Binding-site contacts:
Ligand atom O4 contacts residue TYR105 of chain 1.K at 4.2 Å.
Ligand atom C6 contacts residue ASN293 of chain 1.I at 4.4 Å.
Ligand atom O6 contacts residue TYR106 of chain 1.K at 3.1 Å.
Ligand atom C8 contacts residue SER103 of chain 1.K at 4.0 Å.
Ligand atom C6 contacts residue THR373 of chain 1.I at 3.6 Å.
Ligand atom C5 contacts residue ASN293 of chain 1.I at 3.3 Å.
Ligand atom C1 contacts residue THR371 of chain 1.I at 4.4 Å.
Ligand atom O5 contacts residue ASN293 of chain 1.I at 2.1 Å (h-bond).
Ligand atom C4 contacts residue TYR106 of chain 1.K at 4.3 Å (hydrophobic).
Ligand atom C8 contacts residue TRP101 of chain 1.K at 3.7 Å (hydrophobic).
Ligand atom C6 contacts residue TYR106 of chain 1.K at 4.5 Å (hydrophobic).
Ligand atom C6 contacts residue TYR105 of chain 1.K at 3.8 Å (hydrophobic).
Ligand atom O4 contacts residue TYR106 of chain 1.K at 4.5 Å.
Ligand atom O3 contacts residue ASN293 of chain 1.I at 4.4 Å.
Ligand atom C8 contacts residue TYR105 of chain 1.K at 3.7 Å (hydrophobic).
Ligand atom C3 contacts residue ASN293 of chain 1.I at 3.4 Å.
Ligand atom C4 contacts residue ASN293 of chain 1.I at 3.8 Å.
Ligand atom C2 contacts residue ASN293 of chain 1.I at 2.1 Å.
Ligand atom C8 contacts residue TYR106 of chain 1.K at 4.2 Å (hydrophobic).
Ligand atom O5 contacts residue THR371 of chain 1.I at 3.7 Å.
Ligand atom C7 contacts residue ASN293 of chain 1.I at 3.5 Å.
Ligand atom C5 contacts residue TYR105 of chain 1.K at 4.3 Å (hydrophobic).
Ligand atom O5 contacts residue THR373 of chain 1.I at 3.5 Å (h-bond).
Ligand atom O7 contacts residue HIS291 of chain 1.I at 2.8 Å (h-bond).
Ligand atom C1 contacts residue ASN293 of chain 1.I at 1.4 Å.
Ligand atom C2 contacts residue TYR106 of chain 1.K at 3.7 Å (hydrophobic).
Ligand atom C1 contacts residue TYR106 of chain 1.K at 3.9 Å (hydrophobic).
Ligand atom O7 contacts residue ASN293 of chain 1.I at 3.1 Å (h-bond).
Ligand atom O3 contacts residue TRP101 of chain 1.K at 4.2 Å.
Ligand atom O7 contacts residue TYR105 of chain 1.K at 3.0 Å.
Ligand atom C5 contacts residue THR373 of chain 1.I at 4.0 Å.
Ligand atom C1 contacts residue THR373 of chain 1.I at 4.2 Å.
Ligand atom C7 contacts residue HIS291 of chain 1.I at 3.9 Å.
Ligand atom C7 contacts residue TYR105 of chain 1.K at 3.6 Å (hydrophobic).
Ligand atom N2 contacts residue ASN293 of chain 1.I at 2.6 Å (h-bond).
Ligand atom C3 contacts residue TYR106 of chain 1.K at 4.2 Å (hydrophobic).

Sequence of chain 1.K:
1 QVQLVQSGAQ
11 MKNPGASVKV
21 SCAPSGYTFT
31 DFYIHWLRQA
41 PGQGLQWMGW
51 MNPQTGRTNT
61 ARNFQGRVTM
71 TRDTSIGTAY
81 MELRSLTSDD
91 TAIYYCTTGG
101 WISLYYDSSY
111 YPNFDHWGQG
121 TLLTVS

Sequence of chain 1.I:
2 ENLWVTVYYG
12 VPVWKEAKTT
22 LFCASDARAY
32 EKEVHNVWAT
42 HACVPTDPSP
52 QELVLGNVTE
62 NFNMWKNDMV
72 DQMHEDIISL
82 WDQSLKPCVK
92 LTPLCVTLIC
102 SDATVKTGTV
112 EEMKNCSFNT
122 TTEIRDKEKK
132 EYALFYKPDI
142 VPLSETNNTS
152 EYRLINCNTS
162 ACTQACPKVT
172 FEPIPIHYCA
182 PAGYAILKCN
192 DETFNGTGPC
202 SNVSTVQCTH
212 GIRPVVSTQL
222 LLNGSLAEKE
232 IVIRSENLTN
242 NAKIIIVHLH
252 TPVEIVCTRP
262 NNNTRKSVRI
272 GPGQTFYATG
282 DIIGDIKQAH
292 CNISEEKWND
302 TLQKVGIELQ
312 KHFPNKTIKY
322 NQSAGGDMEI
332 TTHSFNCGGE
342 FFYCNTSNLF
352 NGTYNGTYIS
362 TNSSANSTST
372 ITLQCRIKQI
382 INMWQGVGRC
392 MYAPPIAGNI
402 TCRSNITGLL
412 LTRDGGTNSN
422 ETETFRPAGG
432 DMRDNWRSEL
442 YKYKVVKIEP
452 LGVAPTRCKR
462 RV

The small molecule below binds the protein below.
Small molecule (SMILES): CC(=O)N[C@H]1[C@H](O[C@H]2[C@H](O)[C@@H](NC(C)=O)CO[C@@H]2CO)O[C@H](CO)[C@@H](O[C@@H]2O[C@H](CO[C@H]3O[C@H](CO)[C@@H](O)[C@H](O)[C@@H]3O)[C@@H](O)[C@H](O)[C@@H]2O)[C@@H]1O